Sequence of chain 2.A:
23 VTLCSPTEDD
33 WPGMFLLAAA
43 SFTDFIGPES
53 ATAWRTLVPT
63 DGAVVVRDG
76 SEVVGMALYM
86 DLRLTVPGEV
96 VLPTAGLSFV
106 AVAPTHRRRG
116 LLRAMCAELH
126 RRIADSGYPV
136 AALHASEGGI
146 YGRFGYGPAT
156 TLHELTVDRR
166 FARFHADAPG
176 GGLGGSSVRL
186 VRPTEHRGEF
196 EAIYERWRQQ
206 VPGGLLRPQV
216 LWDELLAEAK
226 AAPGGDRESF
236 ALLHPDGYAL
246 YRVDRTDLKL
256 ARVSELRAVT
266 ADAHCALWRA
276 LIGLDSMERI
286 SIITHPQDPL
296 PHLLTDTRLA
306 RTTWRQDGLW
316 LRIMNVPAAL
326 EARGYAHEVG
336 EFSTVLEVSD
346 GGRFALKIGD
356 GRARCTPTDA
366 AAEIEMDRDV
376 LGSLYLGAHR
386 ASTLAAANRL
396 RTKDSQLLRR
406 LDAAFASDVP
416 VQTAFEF

This small molecule binds to this protein.
Small molecule (SMILES): Cc1ccc(C(=O)C[n+]2ccn3cccc3c2-c2ccc(F)cc2)cc1

Binding-site contacts:
Ligand atom C19 contacts residue ARG57 of chain 2.A at 3.9 Å.
Ligand atom C17 contacts residue TRP56 of chain 2.A at 3.9 Å (hydrophobic).
Ligand atom C1 contacts residue PHE422 of chain 2.A at 3.3 Å (hydrophobic).
Ligand atom C10 contacts residue GLU421 of chain 2.A at 3.8 Å.
Ligand atom C21 contacts residue TRP56 of chain 2.A at 3.8 Å (hydrophobic).
Ligand atom C6 contacts residue PHE104 of chain 2.A at 3.6 Å (hydrophobic).
Ligand atom C21 contacts residue PHE104 of chain 2.A at 3.7 Å (hydrophobic).
Ligand atom C6 contacts residue SER103 of chain 2.A at 3.8 Å.
Ligand atom C20 contacts residue TRP56 of chain 2.A at 3.7 Å (hydrophobic).
Ligand atom C14 contacts residue TRP56 of chain 2.A at 3.4 Å (hydrophobic).
Ligand atom C5 contacts residue SER103 of chain 2.A at 3.7 Å.
Ligand atom C10 contacts residue ASP46 of chain 2.A at 3.4 Å.
Ligand atom C1 contacts residue SER103 of chain 2.A at 3.5 Å.
Ligand atom C18 contacts residue TRP56 of chain 2.A at 3.8 Å (hydrophobic).
Ligand atom C12 contacts residue GLU421 of chain 2.A at 3.7 Å.
Ligand atom C16 contacts residue TRP56 of chain 2.A at 3.9 Å (hydrophobic).
Ligand atom N contacts residue PHE422 of chain 2.A at 3.5 Å (h-bond).
Ligand atom C5 contacts residue PHE422 of chain 2.A at 3.7 Å (hydrophobic).
Ligand atom F contacts residue PHE104 of chain 2.A at 3.4 Å.
Ligand atom C14 contacts residue GLU421 of chain 2.A at 3.9 Å.
Ligand atom C4 contacts residue SER103 of chain 2.A at 3.8 Å.
Ligand atom C19 contacts residue ALA53 of chain 2.A at 3.9 Å (hydrophobic).
Ligand atom O contacts residue ILE48 of chain 2.A at 3.5 Å.
Ligand atom C16 contacts residue SER103 of chain 2.A at 3.8 Å.
Ligand atom C15 contacts residue TRP56 of chain 2.A at 3.8 Å (hydrophobic).
Ligand atom C4 contacts residue PHE422 of chain 2.A at 3.2 Å (hydrophobic).
Ligand atom C13 contacts residue TRP56 of chain 2.A at 3.8 Å (hydrophobic).
Ligand atom F contacts residue PHE44 of chain 2.A at 3.8 Å.
Ligand atom C7 contacts residue PHE104 of chain 2.A at 3.7 Å (hydrophobic).
Ligand atom C20 contacts residue ALA53 of chain 2.A at 3.6 Å (hydrophobic).
Ligand atom C15 contacts residue PHE104 of chain 2.A at 3.9 Å (hydrophobic).
Ligand atom C19 contacts residue LEU83 of chain 2.A at 3.8 Å (hydrophobic).
Ligand atom C11 contacts residue GLU421 of chain 2.A at 3.3 Å.
Ligand atom C14 contacts residue PHE422 of chain 2.A at 3.7 Å (hydrophobic).
Ligand atom F contacts residue VAL105 of chain 2.A at 3.8 Å.
Ligand atom C5 contacts residue COA1 of chain 2.B at 3.8 Å.
Ligand atom C13 contacts residue GLU421 of chain 2.A at 3.3 Å.
Ligand atom F contacts residue COA1 of chain 2.B at 3.2 Å.
Ligand atom C3 contacts residue PHE422 of chain 2.A at 3.8 Å (hydrophobic).
Ligand atom C20 contacts residue PHE104 of chain 2.A at 3.6 Å (hydrophobic).